Sequence of chain 1.E:
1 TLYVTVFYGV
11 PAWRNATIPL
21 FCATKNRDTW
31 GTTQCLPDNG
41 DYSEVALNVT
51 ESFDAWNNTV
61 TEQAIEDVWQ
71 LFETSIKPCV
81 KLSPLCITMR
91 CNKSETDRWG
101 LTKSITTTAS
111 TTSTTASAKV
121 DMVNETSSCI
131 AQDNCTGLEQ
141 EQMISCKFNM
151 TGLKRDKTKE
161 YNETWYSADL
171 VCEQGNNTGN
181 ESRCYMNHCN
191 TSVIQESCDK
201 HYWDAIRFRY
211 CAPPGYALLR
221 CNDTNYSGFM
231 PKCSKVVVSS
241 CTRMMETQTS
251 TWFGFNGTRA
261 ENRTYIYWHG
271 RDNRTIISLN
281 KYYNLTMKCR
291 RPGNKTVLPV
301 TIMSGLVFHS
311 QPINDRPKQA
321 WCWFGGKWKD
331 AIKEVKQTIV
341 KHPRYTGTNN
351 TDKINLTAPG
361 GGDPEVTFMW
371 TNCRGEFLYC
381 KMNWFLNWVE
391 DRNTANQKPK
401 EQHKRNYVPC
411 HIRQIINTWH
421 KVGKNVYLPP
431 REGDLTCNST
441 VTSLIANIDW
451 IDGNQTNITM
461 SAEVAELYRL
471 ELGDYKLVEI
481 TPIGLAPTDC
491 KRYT

Binding-site contacts:
Ligand atom O5 contacts residue ASN48 of chain 1.E at 2.4 Å (h-bond).
Ligand atom O6 contacts residue NAG1 of chain 1.J at 3.9 Å.
Ligand atom O7 contacts residue ASN48 of chain 1.E at 3.2 Å (h-bond).
Ligand atom C1 contacts residue ASN48 of chain 1.E at 1.4 Å.
Ligand atom C8 contacts residue NAG1 of chain 1.J at 4.4 Å.
Ligand atom C3 contacts residue ASN48 of chain 1.E at 3.8 Å.
Ligand atom N2 contacts residue GLY15 of chain 1.A at 4.3 Å.
Ligand atom C5 contacts residue ASN48 of chain 1.E at 3.7 Å.
Ligand atom C2 contacts residue GLY15 of chain 1.A at 4.4 Å.
Ligand atom C8 contacts residue ASN48 of chain 1.E at 4.4 Å.
Ligand atom O3 contacts residue GLY15 of chain 1.A at 4.0 Å.
Ligand atom C7 contacts residue NAG1 of chain 1.J at 4.3 Å.
Ligand atom O7 contacts residue NAG2 of chain 1.J at 4.2 Å.
Ligand atom C2 contacts residue ASN48 of chain 1.E at 2.5 Å.
Ligand atom C4 contacts residue GLY15 of chain 1.A at 4.3 Å.
Ligand atom C3 contacts residue GLY15 of chain 1.A at 3.5 Å.
Ligand atom C4 contacts residue ASN48 of chain 1.E at 4.2 Å.
Ligand atom C7 contacts residue ASN48 of chain 1.E at 3.2 Å.
Ligand atom C6 contacts residue NAG1 of chain 1.J at 3.8 Å.
Ligand atom N2 contacts residue ASN48 of chain 1.E at 2.9 Å (h-bond).
Ligand atom O4 contacts residue GLY15 of chain 1.A at 4.2 Å.
Ligand atom O7 contacts residue NAG1 of chain 1.J at 4.0 Å.
Ligand atom O5 contacts residue NAG1 of chain 1.J at 4.3 Å.
Ligand atom O3 contacts residue NAG1 of chain 1.J at 3.6 Å.

A protein and the small-molecule ligand that binds it are described below.
Small molecule (SMILES): CC(=O)N[C@H]1[C@H](O[C@H]2[C@H](O)[C@@H](NC(C)=O)CO[C@@H]2CO)O[C@H](CO)[C@@H](O)[C@@H]1O

Sequence of chain 1.A:
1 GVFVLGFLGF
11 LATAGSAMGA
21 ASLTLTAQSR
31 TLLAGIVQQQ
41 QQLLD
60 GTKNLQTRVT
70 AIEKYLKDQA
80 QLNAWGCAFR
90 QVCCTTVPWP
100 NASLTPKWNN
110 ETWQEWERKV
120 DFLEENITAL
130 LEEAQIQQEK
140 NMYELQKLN